Sequence of chain 2.A:
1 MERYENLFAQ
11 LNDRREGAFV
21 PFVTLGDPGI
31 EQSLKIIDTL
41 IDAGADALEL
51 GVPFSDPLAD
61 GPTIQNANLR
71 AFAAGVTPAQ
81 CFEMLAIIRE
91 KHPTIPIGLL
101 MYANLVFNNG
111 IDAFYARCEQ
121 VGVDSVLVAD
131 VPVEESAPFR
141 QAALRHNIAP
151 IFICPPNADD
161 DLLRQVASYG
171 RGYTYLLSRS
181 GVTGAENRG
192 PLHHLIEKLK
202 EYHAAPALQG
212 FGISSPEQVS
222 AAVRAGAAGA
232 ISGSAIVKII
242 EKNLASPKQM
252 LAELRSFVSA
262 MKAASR

Binding-site contacts:
Ligand atom O4P contacts residue THR183 of chain 2.A at 3.6 Å.
Ligand atom C4 contacts residue LEU100 of chain 2.A at 3.8 Å (hydrophobic).
Ligand atom O1P contacts residue ILE64 of chain 2.A at 3.6 Å.
Ligand atom C8 contacts residue LEU100 of chain 2.A at 3.6 Å (hydrophobic).
Ligand atom C5 contacts residue PHE212 of chain 2.A at 3.7 Å (hydrophobic).
Ligand atom C2 contacts residue PHE22 of chain 2.A at 3.6 Å (hydrophobic).
Ligand atom N1 contacts residue ASP60 of chain 2.A at 2.9 Å (salt-bridge).
Ligand atom P contacts residue SER235 of chain 2.A at 3.6 Å.
Ligand atom O4P contacts residue PHE212 of chain 2.A at 3.6 Å.
Ligand atom C4 contacts residue PHE212 of chain 2.A at 3.7 Å (hydrophobic).
Ligand atom C7 contacts residue LEU100 of chain 2.A at 3.9 Å (hydrophobic).
Ligand atom C8 contacts residue THR183 of chain 2.A at 3.5 Å.
Ligand atom N1 contacts residue THR183 of chain 2.A at 3.5 Å.
Ligand atom O2P contacts residue GLY213 of chain 2.A at 3.9 Å.
Ligand atom C7 contacts residue ALA59 of chain 2.A at 3.9 Å (hydrophobic).
Ligand atom C1' contacts residue THR183 of chain 2.A at 3.8 Å.
Ligand atom O2P contacts residue SER235 of chain 2.A at 3.4 Å (h-bond).
Ligand atom C2 contacts residue THR183 of chain 2.A at 3.7 Å.
Ligand atom O2P contacts residue SER233 of chain 2.A at 3.8 Å.
Ligand atom N1 contacts residue LEU100 of chain 2.A at 3.8 Å.
Ligand atom O1P contacts residue GLY234 of chain 2.A at 3.7 Å.
Ligand atom C2' contacts residue TYR175 of chain 2.A at 3.3 Å (hydrophobic).
Ligand atom C4 contacts residue TYR175 of chain 2.A at 3.5 Å (hydrophobic).
Ligand atom C8 contacts residue ASP60 of chain 2.A at 3.6 Å.
Ligand atom O2P contacts residue GLY234 of chain 2.A at 2.9 Å (h-bond).
Ligand atom O1P contacts residue SER235 of chain 2.A at 2.6 Å (h-bond).
Ligand atom P contacts residue GLY184 of chain 2.A at 3.8 Å.
Ligand atom O1P contacts residue GLY184 of chain 2.A at 3.7 Å.
Ligand atom C6 contacts residue ALA59 of chain 2.A at 3.8 Å (hydrophobic).
Ligand atom C9 contacts residue LEU100 of chain 2.A at 3.7 Å (hydrophobic).
Ligand atom O3P contacts residue PHE212 of chain 2.A at 3.2 Å.
Ligand atom P contacts residue GLY213 of chain 2.A at 3.8 Å.
Ligand atom C5 contacts residue LEU100 of chain 2.A at 3.9 Å (hydrophobic).
Ligand atom C9 contacts residue THR183 of chain 2.A at 3.7 Å.
Ligand atom O3P contacts residue THR183 of chain 2.A at 3.7 Å.
Ligand atom O1P contacts residue THR183 of chain 2.A at 3.4 Å.
Ligand atom C2 contacts residue ASP60 of chain 2.A at 3.8 Å.
Ligand atom O3P contacts residue GLY213 of chain 2.A at 2.7 Å (h-bond).
Ligand atom C3 contacts residue THR183 of chain 2.A at 3.8 Å.
Ligand atom O3P contacts residue GLY184 of chain 2.A at 2.9 Å (h-bond).

A small-molecule ligand and the protein it binds are described below.
Small molecule (SMILES): O=P(O)(O)OCCCc1c[nH]c2ccccc12